Binding-site contacts:
Ligand atom O4 contacts residue GLN576 of chain 1.B at 3.7 Å.
Ligand atom C7 contacts residue ASN327 of chain 1.B at 3.5 Å.
Ligand atom N2 contacts residue GLN576 of chain 1.B at 3.9 Å.
Ligand atom C5 contacts residue GLN576 of chain 1.B at 4.4 Å.
Ligand atom C5 contacts residue ASN327 of chain 1.B at 3.7 Å.
Ligand atom C2 contacts residue GLN576 of chain 1.B at 3.8 Å.
Ligand atom O3 contacts residue GLN576 of chain 1.B at 4.3 Å.
Ligand atom C4 contacts residue ASN327 of chain 1.B at 4.2 Å.
Ligand atom C3 contacts residue ASN327 of chain 1.B at 3.8 Å.
Ligand atom C6 contacts residue GLN576 of chain 1.B at 4.2 Å.
Ligand atom C1 contacts residue ASN327 of chain 1.B at 1.4 Å.
Ligand atom O5 contacts residue ASN327 of chain 1.B at 2.4 Å (h-bond).
Ligand atom C6 contacts residue ASN327 of chain 1.B at 4.2 Å.
Ligand atom O7 contacts residue ASN327 of chain 1.B at 3.7 Å.
Ligand atom O6 contacts residue GLN576 of chain 1.B at 4.1 Å.
Ligand atom C4 contacts residue GLN576 of chain 1.B at 3.5 Å.
Ligand atom N2 contacts residue ASN327 of chain 1.B at 2.9 Å (h-bond).
Ligand atom C3 contacts residue GLN576 of chain 1.B at 4.5 Å.
Ligand atom C2 contacts residue ASN327 of chain 1.B at 2.5 Å.

This small molecule binds to this protein.
Small molecule (SMILES): CC(=O)N[C@@H]1[C@@H](O)[C@H](O)[C@@H](CO)O[C@H]1O

Sequence of chain 1.B:
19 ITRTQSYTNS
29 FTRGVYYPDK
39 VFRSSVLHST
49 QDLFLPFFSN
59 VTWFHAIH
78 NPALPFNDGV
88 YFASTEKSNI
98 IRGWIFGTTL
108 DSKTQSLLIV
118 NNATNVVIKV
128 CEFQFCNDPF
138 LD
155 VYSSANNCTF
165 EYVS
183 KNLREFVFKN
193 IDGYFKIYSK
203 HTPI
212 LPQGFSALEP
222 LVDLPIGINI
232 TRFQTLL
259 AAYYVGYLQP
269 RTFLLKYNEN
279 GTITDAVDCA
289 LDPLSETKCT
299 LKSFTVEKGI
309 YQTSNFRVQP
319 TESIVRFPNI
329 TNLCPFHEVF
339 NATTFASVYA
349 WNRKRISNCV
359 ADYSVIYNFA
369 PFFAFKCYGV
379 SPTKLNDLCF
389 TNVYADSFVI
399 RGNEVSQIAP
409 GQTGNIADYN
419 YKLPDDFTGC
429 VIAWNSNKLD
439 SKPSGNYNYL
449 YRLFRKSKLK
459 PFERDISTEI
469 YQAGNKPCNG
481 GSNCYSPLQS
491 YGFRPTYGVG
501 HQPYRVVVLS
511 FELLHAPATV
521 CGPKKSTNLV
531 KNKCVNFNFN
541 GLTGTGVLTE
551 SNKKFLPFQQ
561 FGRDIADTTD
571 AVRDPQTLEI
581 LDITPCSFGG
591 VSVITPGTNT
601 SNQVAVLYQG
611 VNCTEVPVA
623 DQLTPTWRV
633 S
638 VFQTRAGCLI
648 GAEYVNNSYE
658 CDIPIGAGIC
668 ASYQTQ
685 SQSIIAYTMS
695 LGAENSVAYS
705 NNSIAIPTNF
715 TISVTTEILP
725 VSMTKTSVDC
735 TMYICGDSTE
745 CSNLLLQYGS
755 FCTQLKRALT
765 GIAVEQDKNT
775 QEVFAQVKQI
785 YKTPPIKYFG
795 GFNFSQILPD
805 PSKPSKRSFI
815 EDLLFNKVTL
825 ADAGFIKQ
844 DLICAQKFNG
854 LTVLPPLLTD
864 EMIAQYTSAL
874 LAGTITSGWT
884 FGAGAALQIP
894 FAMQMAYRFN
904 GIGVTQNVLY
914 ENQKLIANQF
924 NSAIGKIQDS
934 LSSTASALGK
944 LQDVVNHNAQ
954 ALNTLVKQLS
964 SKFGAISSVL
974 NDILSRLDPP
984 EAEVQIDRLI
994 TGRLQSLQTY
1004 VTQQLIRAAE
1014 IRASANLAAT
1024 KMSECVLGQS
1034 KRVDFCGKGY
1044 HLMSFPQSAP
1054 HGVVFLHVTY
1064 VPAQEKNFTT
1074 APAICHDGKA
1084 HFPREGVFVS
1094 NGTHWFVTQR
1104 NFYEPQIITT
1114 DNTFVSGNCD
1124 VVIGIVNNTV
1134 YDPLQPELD